A protein and the small-molecule ligand that binds it are described below.
Small molecule (SMILES): O=C(NCc1ccc2c(c1)OCO2)c1nnc(Cc2ccc(F)cc2Cl)o1

Sequence of chain 1.H:
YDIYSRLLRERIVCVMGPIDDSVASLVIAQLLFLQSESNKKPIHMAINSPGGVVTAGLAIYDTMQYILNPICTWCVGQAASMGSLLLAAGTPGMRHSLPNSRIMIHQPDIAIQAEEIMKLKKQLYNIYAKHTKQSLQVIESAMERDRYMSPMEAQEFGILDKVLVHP

Sequence of chain 1.I:
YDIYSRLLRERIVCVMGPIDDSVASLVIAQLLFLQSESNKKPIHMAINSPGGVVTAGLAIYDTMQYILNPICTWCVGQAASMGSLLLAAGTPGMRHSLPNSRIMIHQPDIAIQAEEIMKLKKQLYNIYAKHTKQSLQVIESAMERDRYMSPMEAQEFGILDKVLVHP

Binding-site contacts:
Ligand atom C03 contacts residue SER52 of chain 1.H at 3.5 Å.
Ligand atom C03 contacts residue LEU48 of chain 1.H at 4.0 Å (hydrophobic).
Ligand atom F22 contacts residue VAL92 of chain 1.I at 3.9 Å.
Ligand atom N12 contacts residue ILE28 of chain 1.I at 4.0 Å.
Ligand atom C05 contacts residue LEU48 of chain 1.H at 4.0 Å (hydrophobic).
Ligand atom CL1 contacts residue TRP90 of chain 1.I at 3.8 Å.
Ligand atom C15 contacts residue TYR82 of chain 1.H at 3.5 Å (hydrophobic).
Ligand atom C02 contacts residue GLU26 of chain 1.I at 3.9 Å.
Ligand atom C26 contacts residue LEU23 of chain 1.I at 3.5 Å (hydrophobic).
Ligand atom N11 contacts residue ILE28 of chain 1.I at 4.1 Å.
Ligand atom C17 contacts residue LEU48 of chain 1.H at 4.0 Å (hydrophobic).
Ligand atom C02 contacts residue LEU48 of chain 1.H at 3.9 Å (hydrophobic).
Ligand atom C26 contacts residue PHE49 of chain 1.H at 4.1 Å (hydrophobic).
Ligand atom N12 contacts residue LEU48 of chain 1.H at 3.3 Å.
Ligand atom N11 contacts residue LEU48 of chain 1.H at 3.6 Å.
Ligand atom O24 contacts residue GLN51 of chain 1.H at 2.9 Å (h-bond).
Ligand atom C04 contacts residue GLU26 of chain 1.I at 3.4 Å.
Ligand atom C04 contacts residue SER52 of chain 1.H at 3.4 Å.
Ligand atom C18 contacts residue LEU48 of chain 1.H at 4.1 Å (hydrophobic).
Ligand atom O27 contacts residue LEU23 of chain 1.I at 3.4 Å.
Ligand atom C06 contacts residue ILE28 of chain 1.I at 3.8 Å (hydrophobic).
Ligand atom C03 contacts residue GLU26 of chain 1.I at 3.5 Å.
Ligand atom O27 contacts residue LEU48 of chain 1.H at 3.4 Å.
Ligand atom O27 contacts residue ALA45 of chain 1.H at 4.1 Å.
Ligand atom C26 contacts residue ARG22 of chain 1.I at 4.1 Å.
Ligand atom O25 contacts residue PHE49 of chain 1.H at 3.5 Å.
Ligand atom C02 contacts residue PHE49 of chain 1.H at 3.8 Å (hydrophobic).
Ligand atom C16 contacts residue TYR82 of chain 1.H at 3.9 Å (hydrophobic).
Ligand atom O25 contacts residue ARG22 of chain 1.I at 3.9 Å.
Ligand atom C17 contacts residue TRP90 of chain 1.I at 4.0 Å (hydrophobic).
Ligand atom C20 contacts residue LEU48 of chain 1.H at 4.0 Å (hydrophobic).
Ligand atom C01 contacts residue LEU48 of chain 1.H at 3.7 Å (hydrophobic).
Ligand atom F22 contacts residue ILE44 of chain 1.H at 3.8 Å.
Ligand atom O27 contacts residue PHE49 of chain 1.H at 4.0 Å.
Ligand atom C26 contacts residue ALA45 of chain 1.H at 3.9 Å (hydrophobic).
Ligand atom C07 contacts residue GLU26 of chain 1.I at 3.9 Å.
Ligand atom C06 contacts residue LEU48 of chain 1.H at 3.9 Å (hydrophobic).
Ligand atom C21 contacts residue TYR82 of chain 1.H at 3.5 Å (hydrophobic).
Ligand atom C09 contacts residue GLN51 of chain 1.H at 3.9 Å.
Ligand atom C05 contacts residue GLU26 of chain 1.I at 3.8 Å.